Sequence of chain 1.K:
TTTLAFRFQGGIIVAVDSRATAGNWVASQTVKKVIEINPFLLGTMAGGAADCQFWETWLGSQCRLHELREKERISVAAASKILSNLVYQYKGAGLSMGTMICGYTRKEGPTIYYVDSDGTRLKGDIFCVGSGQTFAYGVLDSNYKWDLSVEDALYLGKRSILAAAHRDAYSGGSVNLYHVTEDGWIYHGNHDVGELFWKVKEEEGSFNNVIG

Sequence of chain 1.L:
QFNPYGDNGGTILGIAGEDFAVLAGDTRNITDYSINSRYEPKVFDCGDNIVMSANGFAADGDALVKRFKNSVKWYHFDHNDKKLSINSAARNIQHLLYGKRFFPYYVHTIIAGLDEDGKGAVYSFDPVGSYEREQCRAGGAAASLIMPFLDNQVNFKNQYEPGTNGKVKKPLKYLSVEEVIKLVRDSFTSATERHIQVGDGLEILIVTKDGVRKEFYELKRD

The protein below binds the small molecule below.
Small molecule (SMILES): C[C@H](NC(=O)[C@H](Cc1ccc(OCc2ccccc2)cc1)NC(=O)OC(C)(C)C)C(=O)N[C@@H](C[C@]1(O)C(=O)Nc2ccccc21)C(=O)NCc1ccccc1

Binding-site contacts:
Ligand atom OD1 contacts residue THR96 of chain 1.K at 3.0 Å (h-bond).
Ligand atom CB contacts residue ASP145 of chain 1.L at 3.5 Å.
Ligand atom C contacts residue PRO146 of chain 1.L at 3.5 Å (hydrophobic).
Ligand atom C contacts residue THR76 of chain 1.K at 3.1 Å.
Ligand atom O1 contacts residue ASP145 of chain 1.L at 3.4 Å (salt-bridge).
Ligand atom C3 contacts residue ALA124 of chain 1.K at 3.6 Å (hydrophobic).
Ligand atom CA contacts residue ASP145 of chain 1.L at 3.1 Å.
Ligand atom OD1 contacts residue GLY98 of chain 1.K at 3.1 Å (h-bond).
Ligand atom O contacts residue THR96 of chain 1.K at 3.0 Å (h-bond).
Ligand atom C2 contacts residue ALA124 of chain 1.K at 3.6 Å (hydrophobic).
Ligand atom CB contacts residue MES1 of chain 1.EA at 3.6 Å.
Ligand atom OH contacts residue PRO123 of chain 1.L at 3.3 Å.
Ligand atom CZ3 contacts residue GLY123 of chain 1.K at 3.6 Å.
Ligand atom O1 contacts residue PRO146 of chain 1.L at 3.4 Å.
Ligand atom C contacts residue THR96 of chain 1.K at 3.4 Å.
Ligand atom CA contacts residue ASP145 of chain 1.L at 3.5 Å.
Ligand atom C5 contacts residue MET120 of chain 1.K at 3.6 Å (hydrophobic).
Ligand atom OG contacts residue MES1 of chain 1.EA at 2.7 Å (h-bond).
Ligand atom CE3 contacts residue GLY122 of chain 1.K at 3.7 Å.
Ligand atom C contacts residue GLY122 of chain 1.K at 3.5 Å.
Ligand atom N contacts residue MES1 of chain 1.EA at 3.4 Å (h-bond).
Ligand atom C3 contacts residue VAL106 of chain 1.K at 3.2 Å (hydrophobic).
Ligand atom CD1 contacts residue THR96 of chain 1.K at 3.7 Å.
Ligand atom CA contacts residue GLY122 of chain 1.K at 3.4 Å.
Ligand atom O contacts residue ALA95 of chain 1.K at 3.3 Å.
Ligand atom O contacts residue ALA97 of chain 1.K at 3.6 Å.
Ligand atom C49 contacts residue TYR125 of chain 1.L at 3.2 Å (hydrophobic).
Ligand atom N contacts residue ASP145 of chain 1.L at 2.5 Å (salt-bridge).
Ligand atom CE2 contacts residue TYR125 of chain 1.L at 3.4 Å (hydrophobic).
Ligand atom O contacts residue ALA124 of chain 1.K at 3.2 Å (h-bond).
Ligand atom OD1 contacts residue ALA97 of chain 1.K at 3.6 Å.
Ligand atom CE3 contacts residue GLY123 of chain 1.K at 3.6 Å.
Ligand atom N contacts residue GLY122 of chain 1.K at 2.8 Å (h-bond).
Ligand atom CE1 contacts residue PRO146 of chain 1.L at 3.7 Å (hydrophobic).
Ligand atom C contacts residue MES1 of chain 1.EA at 3.7 Å.
Ligand atom C contacts residue ASP145 of chain 1.L at 3.2 Å.
Ligand atom N contacts residue THR96 of chain 1.K at 2.6 Å (h-bond).
Ligand atom CB contacts residue GLY122 of chain 1.K at 3.7 Å.
Ligand atom C4 contacts residue VAL106 of chain 1.K at 3.6 Å (hydrophobic).
Ligand atom CA contacts residue THR96 of chain 1.K at 3.2 Å.